Sequence of chain 1.B:
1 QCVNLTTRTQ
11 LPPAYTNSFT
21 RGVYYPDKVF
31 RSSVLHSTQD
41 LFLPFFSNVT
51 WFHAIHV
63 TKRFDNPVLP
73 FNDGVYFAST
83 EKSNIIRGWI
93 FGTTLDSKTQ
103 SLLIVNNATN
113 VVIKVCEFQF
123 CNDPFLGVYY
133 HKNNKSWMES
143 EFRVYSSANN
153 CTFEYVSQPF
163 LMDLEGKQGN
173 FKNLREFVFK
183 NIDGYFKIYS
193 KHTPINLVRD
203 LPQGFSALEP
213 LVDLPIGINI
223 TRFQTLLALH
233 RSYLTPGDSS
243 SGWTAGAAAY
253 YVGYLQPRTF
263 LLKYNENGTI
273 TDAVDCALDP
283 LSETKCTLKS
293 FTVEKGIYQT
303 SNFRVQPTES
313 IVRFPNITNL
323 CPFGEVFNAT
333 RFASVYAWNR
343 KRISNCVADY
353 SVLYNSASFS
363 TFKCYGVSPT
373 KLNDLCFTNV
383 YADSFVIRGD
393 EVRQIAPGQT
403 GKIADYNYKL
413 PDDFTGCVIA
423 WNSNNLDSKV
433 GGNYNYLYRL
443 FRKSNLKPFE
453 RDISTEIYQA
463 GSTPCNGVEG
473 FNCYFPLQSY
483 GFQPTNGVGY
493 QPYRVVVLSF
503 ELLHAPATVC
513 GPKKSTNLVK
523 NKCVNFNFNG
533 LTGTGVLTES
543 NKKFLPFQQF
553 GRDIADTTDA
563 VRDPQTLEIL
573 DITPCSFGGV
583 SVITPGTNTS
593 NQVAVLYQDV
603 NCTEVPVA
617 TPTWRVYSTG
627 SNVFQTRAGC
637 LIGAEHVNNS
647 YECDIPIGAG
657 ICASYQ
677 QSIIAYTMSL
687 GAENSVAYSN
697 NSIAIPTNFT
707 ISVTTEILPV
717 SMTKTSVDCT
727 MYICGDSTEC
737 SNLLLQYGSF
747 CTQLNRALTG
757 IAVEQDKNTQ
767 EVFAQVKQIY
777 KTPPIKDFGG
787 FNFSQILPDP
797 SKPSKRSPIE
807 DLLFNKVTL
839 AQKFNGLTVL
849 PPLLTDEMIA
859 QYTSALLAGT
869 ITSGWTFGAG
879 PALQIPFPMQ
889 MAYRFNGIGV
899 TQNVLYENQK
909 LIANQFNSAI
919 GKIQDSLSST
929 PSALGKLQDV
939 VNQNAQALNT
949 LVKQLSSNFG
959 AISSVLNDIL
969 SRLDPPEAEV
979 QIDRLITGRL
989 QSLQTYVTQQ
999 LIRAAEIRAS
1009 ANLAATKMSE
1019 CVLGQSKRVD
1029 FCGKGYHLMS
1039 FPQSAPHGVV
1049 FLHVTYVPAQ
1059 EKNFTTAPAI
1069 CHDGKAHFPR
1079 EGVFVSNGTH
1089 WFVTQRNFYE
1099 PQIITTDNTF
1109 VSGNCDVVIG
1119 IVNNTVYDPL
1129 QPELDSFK

Binding-site contacts:
Ligand atom N2 contacts residue ASN644 of chain 1.B at 2.8 Å (h-bond).
Ligand atom C3 contacts residue ASN644 of chain 1.B at 3.8 Å.
Ligand atom C7 contacts residue ASN644 of chain 1.B at 3.4 Å.
Ligand atom C2 contacts residue ASN644 of chain 1.B at 2.4 Å.
Ligand atom C1 contacts residue ASN644 of chain 1.B at 1.4 Å.
Ligand atom C4 contacts residue ASN644 of chain 1.B at 4.2 Å.
Ligand atom C8 contacts residue ASN644 of chain 1.B at 4.5 Å.
Ligand atom O5 contacts residue ASN644 of chain 1.B at 2.4 Å (h-bond).
Ligand atom C5 contacts residue ASN644 of chain 1.B at 3.7 Å.
Ligand atom O7 contacts residue ASN644 of chain 1.B at 3.6 Å (h-bond).

This protein binds this small molecule.
Small molecule (SMILES): CC(=O)N[C@@H]1[C@@H](O)[C@H](O)[C@@H](CO)O[C@H]1O